A protein and the small-molecule ligand that binds it are described below.
Small molecule (SMILES): CN1CCN(C2CCC(n3cc(-c4ccc(Oc5ccccc5)cc4)c4c(N)ncnc43)CC2)CC1

Sequence of chain 1.B:
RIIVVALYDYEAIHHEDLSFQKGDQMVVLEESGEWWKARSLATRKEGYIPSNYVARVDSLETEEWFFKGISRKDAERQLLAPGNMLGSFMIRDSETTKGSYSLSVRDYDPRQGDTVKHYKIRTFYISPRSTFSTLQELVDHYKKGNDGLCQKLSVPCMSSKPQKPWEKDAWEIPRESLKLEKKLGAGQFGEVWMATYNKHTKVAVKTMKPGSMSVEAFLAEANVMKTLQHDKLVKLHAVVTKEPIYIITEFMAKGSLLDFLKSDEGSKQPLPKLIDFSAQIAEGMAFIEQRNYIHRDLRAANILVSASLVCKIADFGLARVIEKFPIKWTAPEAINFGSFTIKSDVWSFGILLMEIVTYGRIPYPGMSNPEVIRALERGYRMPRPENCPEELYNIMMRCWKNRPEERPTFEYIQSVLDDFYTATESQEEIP

Binding-site contacts:
Ligand atom CBI contacts residue VAL246 of chain 1.B at 3.5 Å (hydrophobic).
Ligand atom NAZ contacts residue ASP271 of chain 1.B at 3.2 Å (salt-bridge).
Ligand atom CAM contacts residue LYS218 of chain 1.B at 3.6 Å.
Ligand atom CAU contacts residue SER268 of chain 1.B at 3.8 Å.
Ligand atom C6 contacts residue ALA216 of chain 1.B at 3.5 Å (hydrophobic).
Ligand atom NAK contacts residue GLU262 of chain 1.B at 3.1 Å (salt-bridge).
Ligand atom CBH contacts residue ASP327 of chain 1.B at 3.5 Å.
Ligand atom C2 contacts residue MET264 of chain 1.B at 3.1 Å (hydrophobic).
Ligand atom CAI contacts residue LEU316 of chain 1.B at 3.8 Å (hydrophobic).
Ligand atom CAM contacts residue ASP327 of chain 1.B at 3.2 Å.
Ligand atom CBI contacts residue LEU248 of chain 1.B at 3.4 Å (hydrophobic).
Ligand atom C5 contacts residue LEU316 of chain 1.B at 3.6 Å (hydrophobic).
Ligand atom CAO contacts residue THR261 of chain 1.B at 3.6 Å.
Ligand atom C6 contacts residue LEU316 of chain 1.B at 3.6 Å (hydrophobic).
Ligand atom CAX contacts residue ASP271 of chain 1.B at 3.8 Å.
Ligand atom CBA contacts residue ASP271 of chain 1.B at 3.2 Å.
Ligand atom CAR contacts residue LEU196 of chain 1.B at 3.7 Å (hydrophobic).
Ligand atom CAS contacts residue LEU196 of chain 1.B at 3.8 Å (hydrophobic).
Ligand atom CAO contacts residue LYS218 of chain 1.B at 3.8 Å.
Ligand atom CBC contacts residue ASP271 of chain 1.B at 3.1 Å.
Ligand atom NAK contacts residue ALA216 of chain 1.B at 3.2 Å.
Ligand atom NAK contacts residue LEU316 of chain 1.B at 3.7 Å.
Ligand atom NAK contacts residue THR261 of chain 1.B at 3.1 Å (h-bond).
Ligand atom CAP contacts residue THR261 of chain 1.B at 3.6 Å.
Ligand atom CBI contacts residue PHE328 of chain 1.B at 3.6 Å (hydrophobic).
Ligand atom NAG contacts residue VAL204 of chain 1.B at 3.9 Å.
Ligand atom CBH contacts residue PHE328 of chain 1.B at 3.6 Å (hydrophobic).
Ligand atom N1 contacts residue ALA216 of chain 1.B at 3.8 Å.
Ligand atom CBI contacts residue ASP327 of chain 1.B at 3.5 Å.
Ligand atom CBB contacts residue ASP271 of chain 1.B at 3.8 Å.
Ligand atom CBF contacts residue ASP327 of chain 1.B at 3.8 Å.
Ligand atom CBJ contacts residue VAL246 of chain 1.B at 3.6 Å (hydrophobic).
Ligand atom CAX contacts residue LEU196 of chain 1.B at 3.5 Å (hydrophobic).
Ligand atom CAV contacts residue SER268 of chain 1.B at 3.7 Å.
Ligand atom CBJ contacts residue ASP327 of chain 1.B at 3.8 Å.
Ligand atom N1 contacts residue MET264 of chain 1.B at 3.1 Å (h-bond).
Ligand atom NAW contacts residue ASP271 of chain 1.B at 3.7 Å.
Ligand atom CBG contacts residue ASP327 of chain 1.B at 3.6 Å.
Ligand atom CAH contacts residue VAL204 of chain 1.B at 3.7 Å (hydrophobic).
Ligand atom CBJ contacts residue LEU248 of chain 1.B at 3.8 Å (hydrophobic).